Sequence of chain 1.N:
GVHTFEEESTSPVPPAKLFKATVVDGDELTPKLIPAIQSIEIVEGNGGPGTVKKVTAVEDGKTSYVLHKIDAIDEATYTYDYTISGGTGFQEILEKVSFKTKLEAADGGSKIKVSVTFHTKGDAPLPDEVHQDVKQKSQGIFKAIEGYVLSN

Binding-site contacts:
Ligand atom C13 contacts residue SER65 of chain 1.N at 4.0 Å.
Ligand atom C14 contacts residue ALA58 of chain 1.N at 3.5 Å (hydrophobic).
Ligand atom C13 contacts residue VAL67 of chain 1.N at 3.8 Å (hydrophobic).
Ligand atom C14 contacts residue SER65 of chain 1.N at 3.4 Å.
Ligand atom C7 contacts residue VAL135 of chain 1.N at 4.0 Å (hydrophobic).
Ligand atom C10 contacts residue LYS138 of chain 1.N at 3.9 Å.
Ligand atom C4 contacts residue ILE142 of chain 1.N at 3.3 Å (hydrophobic).
Ligand atom C13 contacts residue TYR66 of chain 1.N at 3.8 Å (hydrophobic).
Ligand atom S contacts residue LYS138 of chain 1.N at 4.0 Å.
Ligand atom C9 contacts residue LYS138 of chain 1.N at 3.8 Å.
Ligand atom C13 contacts residue VAL56 of chain 1.N at 3.2 Å (hydrophobic).
Ligand atom C8 contacts residue VAL135 of chain 1.N at 4.0 Å (hydrophobic).
Ligand atom O2 contacts residue VAL135 of chain 1.N at 3.7 Å.
Ligand atom C11 contacts residue VAL67 of chain 1.N at 3.8 Å (hydrophobic).
Ligand atom C3 contacts residue ILE38 of chain 1.N at 3.8 Å (hydrophobic).
Ligand atom C6 contacts residue LYS138 of chain 1.N at 4.0 Å.
Ligand atom C5 contacts residue ILE85 of chain 1.N at 4.0 Å (hydrophobic).
Ligand atom C15 contacts residue GLY90 of chain 1.N at 3.8 Å.
Ligand atom C12 contacts residue VAL56 of chain 1.N at 3.9 Å (hydrophobic).
Ligand atom C16 contacts residue VAL67 of chain 1.N at 4.1 Å (hydrophobic).
Ligand atom C6 contacts residue ILE85 of chain 1.N at 3.5 Å (hydrophobic).
Ligand atom C14 contacts residue TYR66 of chain 1.N at 3.8 Å (hydrophobic).
Ligand atom C7 contacts residue SER139 of chain 1.N at 3.9 Å.
Ligand atom C15 contacts residue SER65 of chain 1.N at 3.7 Å.
Ligand atom C8 contacts residue ILE85 of chain 1.N at 3.9 Å (hydrophobic).
Ligand atom O2 contacts residue PHE91 of chain 1.N at 3.7 Å.
Ligand atom S contacts residue GLN92 of chain 1.N at 3.8 Å.
Ligand atom O2 contacts residue GLN92 of chain 1.N at 3.2 Å (h-bond).
Ligand atom C13 contacts residue ALA58 of chain 1.N at 3.7 Å (hydrophobic).
Ligand atom C5 contacts residue LYS138 of chain 1.N at 4.1 Å.
Ligand atom C3 contacts residue ILE142 of chain 1.N at 3.7 Å (hydrophobic).
Ligand atom C16 contacts residue GLY90 of chain 1.N at 3.6 Å.
Ligand atom O1 contacts residue GLN92 of chain 1.N at 3.0 Å (h-bond).
Ligand atom O3 contacts residue PHE91 of chain 1.N at 3.8 Å.
Ligand atom C12 contacts residue VAL67 of chain 1.N at 3.6 Å (hydrophobic).
Ligand atom O1 contacts residue ASP134 of chain 1.N at 3.8 Å.
Ligand atom O1 contacts residue LYS138 of chain 1.N at 2.4 Å (salt-bridge).
Ligand atom C15 contacts residue ALA58 of chain 1.N at 4.1 Å (hydrophobic).
Ligand atom O3 contacts residue VAL67 of chain 1.N at 3.6 Å.
Ligand atom C7 contacts residue ILE85 of chain 1.N at 3.4 Å (hydrophobic).

This small molecule binds to this protein.
Small molecule (SMILES): O=S(=O)(O)c1cccc2cccc(Nc3ccccc3)c12